A protein and the small-molecule ligand that binds it are described below.
Small molecule (SMILES): N#C[Fe](=C=O)C#N

Binding-site contacts:
Ligand atom N1 contacts residue ARG490 of chain 1.I at 3.7 Å.
Ligand atom C3 contacts residue VAL92 of chain 1.I at 3.7 Å (hydrophobic).
Ligand atom N2 contacts residue ARG490 of chain 1.I at 3.0 Å (salt-bridge).
Ligand atom N2 contacts residue CYS89 of chain 1.I at 3.5 Å.
Ligand atom C3 contacts residue VAL511 of chain 1.I at 3.6 Å (hydrophobic).
Ligand atom N1 contacts residue SER513 of chain 1.I at 2.7 Å (h-bond).
Ligand atom N1 contacts residue CYS560 of chain 1.I at 3.5 Å.
Ligand atom C2 contacts residue ARG490 of chain 1.I at 3.4 Å.
Ligand atom C1 contacts residue NI1 of chain 1.VA at 3.8 Å.
Ligand atom N2 contacts residue ALA488 of chain 1.I at 3.4 Å.
Ligand atom FE contacts residue CSS557 of chain 1.I at 2.6 Å.
Ligand atom O3 contacts residue CYS560 of chain 1.I at 3.8 Å.
Ligand atom N1 contacts residue CSS557 of chain 1.I at 3.7 Å.
Ligand atom C3 contacts residue CYS560 of chain 1.I at 2.9 Å (hydrophobic).
Ligand atom C2 contacts residue CSS557 of chain 1.I at 3.3 Å.
Ligand atom FE contacts residue H2S1 of chain 1.WA at 2.3 Å.
Ligand atom N2 contacts residue PRO489 of chain 1.I at 3.4 Å (h-bond).
Ligand atom C2 contacts residue ALA488 of chain 1.I at 3.8 Å (hydrophobic).
Ligand atom C2 contacts residue CYS89 of chain 1.I at 3.1 Å (hydrophobic).
Ligand atom O3 contacts residue PRO512 of chain 1.I at 3.4 Å.
Ligand atom C1 contacts residue CYS560 of chain 1.I at 3.0 Å (hydrophobic).
Ligand atom N1 contacts residue VAL511 of chain 1.I at 3.8 Å.
Ligand atom C1 contacts residue SER513 of chain 1.I at 3.7 Å.
Ligand atom O3 contacts residue ALA488 of chain 1.I at 3.7 Å.
Ligand atom C1 contacts residue ARG490 of chain 1.I at 3.6 Å.
Ligand atom C1 contacts residue PRO512 of chain 1.I at 3.8 Å (hydrophobic).
Ligand atom C3 contacts residue CYS89 of chain 1.I at 3.1 Å (hydrophobic).
Ligand atom C2 contacts residue H2S1 of chain 1.WA at 3.0 Å.
Ligand atom O3 contacts residue VAL92 of chain 1.I at 3.5 Å.
Ligand atom FE contacts residue NI1 of chain 1.VA at 2.7 Å.
Ligand atom C1 contacts residue VAL511 of chain 1.I at 3.8 Å (hydrophobic).
Ligand atom N1 contacts residue PRO512 of chain 1.I at 3.6 Å.
Ligand atom O3 contacts residue HIS93 of chain 1.I at 3.4 Å (h-bond).
Ligand atom C1 contacts residue H2S1 of chain 1.WA at 3.1 Å.
Ligand atom O3 contacts residue LEU493 of chain 1.I at 3.6 Å.
Ligand atom C3 contacts residue HIS93 of chain 1.I at 3.4 Å.
Ligand atom C1 contacts residue CSS557 of chain 1.I at 3.3 Å.
Ligand atom FE contacts residue CYS560 of chain 1.I at 2.3 Å.
Ligand atom O3 contacts residue VAL511 of chain 1.I at 3.4 Å.
Ligand atom FE contacts residue CYS89 of chain 1.I at 2.3 Å.

Sequence of chain 1.I:
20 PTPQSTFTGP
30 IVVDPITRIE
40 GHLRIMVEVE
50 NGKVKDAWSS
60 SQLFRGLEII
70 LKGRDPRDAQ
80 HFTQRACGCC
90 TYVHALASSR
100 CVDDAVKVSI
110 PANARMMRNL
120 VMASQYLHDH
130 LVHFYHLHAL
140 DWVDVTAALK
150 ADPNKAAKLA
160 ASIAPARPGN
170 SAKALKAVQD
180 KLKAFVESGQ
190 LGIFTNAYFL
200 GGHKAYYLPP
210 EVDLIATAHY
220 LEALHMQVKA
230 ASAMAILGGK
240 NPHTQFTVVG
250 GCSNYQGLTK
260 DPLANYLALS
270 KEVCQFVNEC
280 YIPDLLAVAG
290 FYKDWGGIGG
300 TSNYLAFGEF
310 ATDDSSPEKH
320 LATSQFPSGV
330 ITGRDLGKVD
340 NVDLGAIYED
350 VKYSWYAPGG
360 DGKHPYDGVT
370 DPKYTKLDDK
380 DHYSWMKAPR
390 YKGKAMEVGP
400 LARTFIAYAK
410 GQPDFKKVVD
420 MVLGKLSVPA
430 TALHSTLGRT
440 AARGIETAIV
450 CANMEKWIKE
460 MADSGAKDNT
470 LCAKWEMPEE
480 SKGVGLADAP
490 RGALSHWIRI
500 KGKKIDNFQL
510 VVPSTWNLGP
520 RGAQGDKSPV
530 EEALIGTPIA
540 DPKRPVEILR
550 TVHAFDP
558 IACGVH